Sequence of chain 4.A:
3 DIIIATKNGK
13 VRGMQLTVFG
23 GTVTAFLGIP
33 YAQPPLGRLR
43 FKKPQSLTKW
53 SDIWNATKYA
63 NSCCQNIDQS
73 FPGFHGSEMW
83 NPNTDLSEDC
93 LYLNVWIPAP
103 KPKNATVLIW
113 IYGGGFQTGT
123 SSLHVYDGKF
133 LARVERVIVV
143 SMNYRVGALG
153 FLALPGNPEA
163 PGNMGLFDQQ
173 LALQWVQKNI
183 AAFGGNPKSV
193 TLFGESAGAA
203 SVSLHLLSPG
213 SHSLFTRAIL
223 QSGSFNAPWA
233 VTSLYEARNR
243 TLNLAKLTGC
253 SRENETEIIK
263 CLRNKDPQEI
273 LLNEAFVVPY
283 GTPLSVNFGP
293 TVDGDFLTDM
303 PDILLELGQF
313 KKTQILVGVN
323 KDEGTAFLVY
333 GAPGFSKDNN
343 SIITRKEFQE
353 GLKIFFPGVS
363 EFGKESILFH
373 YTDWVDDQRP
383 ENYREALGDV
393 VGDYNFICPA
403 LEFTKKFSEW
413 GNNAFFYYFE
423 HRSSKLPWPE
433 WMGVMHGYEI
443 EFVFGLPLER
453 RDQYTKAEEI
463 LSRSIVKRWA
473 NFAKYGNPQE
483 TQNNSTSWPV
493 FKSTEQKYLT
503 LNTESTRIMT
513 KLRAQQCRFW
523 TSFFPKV

Binding-site contacts:
Ligand atom C1 contacts residue GLY336 of chain 4.A at 4.3 Å.
Ligand atom O5 contacts residue SER338 of chain 4.A at 3.4 Å.
Ligand atom C4 contacts residue ASN341 of chain 4.A at 4.2 Å.
Ligand atom C2 contacts residue ASN341 of chain 4.A at 2.6 Å.
Ligand atom C1 contacts residue SER338 of chain 4.A at 3.9 Å.
Ligand atom C3 contacts residue ASN341 of chain 4.A at 3.8 Å.
Ligand atom C5 contacts residue ASN341 of chain 4.A at 4.3 Å.
Ligand atom O5 contacts residue ASN341 of chain 4.A at 2.2 Å (h-bond).
Ligand atom C6 contacts residue SER338 of chain 4.A at 3.6 Å.
Ligand atom O7 contacts residue PRO335 of chain 4.A at 4.2 Å.
Ligand atom O7 contacts residue GLY336 of chain 4.A at 3.4 Å (h-bond).
Ligand atom N2 contacts residue GLY336 of chain 4.A at 4.5 Å.
Ligand atom C1 contacts residue ASN341 of chain 4.A at 1.4 Å.
Ligand atom C6 contacts residue SER338 of chain 4.A at 4.2 Å.
Ligand atom C6 contacts residue ASN341 of chain 4.A at 4.1 Å.
Ligand atom C6 contacts residue ASN341 of chain 4.A at 4.5 Å.
Ligand atom C5 contacts residue GLY336 of chain 4.A at 4.2 Å.
Ligand atom O7 contacts residue ASN341 of chain 4.A at 4.3 Å.
Ligand atom C3 contacts residue GLY336 of chain 4.A at 4.1 Å.
Ligand atom C8 contacts residue ASN341 of chain 4.A at 3.3 Å.
Ligand atom O4 contacts residue GLY336 of chain 4.A at 3.9 Å.
Ligand atom C6 contacts residue PHE337 of chain 4.A at 4.2 Å (hydrophobic).
Ligand atom C7 contacts residue GLY336 of chain 4.A at 4.5 Å.
Ligand atom C5 contacts residue ASN341 of chain 4.A at 3.5 Å.
Ligand atom O5 contacts residue SER338 of chain 4.A at 4.2 Å.
Ligand atom N2 contacts residue ASN341 of chain 4.A at 3.1 Å (h-bond).
Ligand atom C5 contacts residue SER338 of chain 4.A at 3.8 Å.
Ligand atom C6 contacts residue ASP340 of chain 4.A at 4.3 Å.
Ligand atom O7 contacts residue ASN342 of chain 4.A at 3.6 Å (h-bond).
Ligand atom C7 contacts residue ASN342 of chain 4.A at 4.4 Å.
Ligand atom C7 contacts residue ASN341 of chain 4.A at 3.5 Å.

A small-molecule ligand and the protein it binds are described below.
Small molecule (SMILES): CC(=O)N[C@H]1[C@H](O[C@H]2[C@H](O)[C@@H](NC(C)=O)CO[C@@H]2CO[C@H]2O[C@@H](C)[C@@H](O)[C@@H](O)[C@@H]2O)O[C@H](CO)[C@@H](O)[C@@H]1O